The small molecule below binds the protein below.
Small molecule (SMILES): COc1ccc(NC(=O)N2CCN(C(=O)c3sccc3F)C[C@H]2C)cc1

Binding-site contacts:
Ligand atom O2 contacts residue TYR59 of chain 1.A at 3.8 Å.
Ligand atom C13 contacts residue PRO49 of chain 1.A at 3.0 Å (hydrophobic).
Ligand atom N2 contacts residue ILE112 of chain 1.A at 3.9 Å.
Ligand atom C12 contacts residue VAL54 of chain 1.A at 3.9 Å (hydrophobic).
Ligand atom C16 contacts residue TYR62 of chain 1.A at 3.8 Å (hydrophobic).
Ligand atom C5 contacts residue ILE112 of chain 1.A at 4.0 Å (hydrophobic).
Ligand atom C10 contacts residue TYR62 of chain 1.A at 3.4 Å (hydrophobic).
Ligand atom S1 contacts residue TYR62 of chain 1.A at 3.4 Å (h-bond).
Ligand atom C10 contacts residue VAL54 of chain 1.A at 3.7 Å (hydrophobic).
Ligand atom F1 contacts residue PRO49 of chain 1.A at 2.8 Å.
Ligand atom C12 contacts residue PRO49 of chain 1.A at 3.2 Å (hydrophobic).
Ligand atom C7 contacts residue ILE112 of chain 1.A at 3.7 Å (hydrophobic).
Ligand atom F1 contacts residue VAL54 of chain 1.A at 3.0 Å.
Ligand atom N1 contacts residue ILE112 of chain 1.A at 3.4 Å.
Ligand atom C6 contacts residue TYR59 of chain 1.A at 3.8 Å (hydrophobic).
Ligand atom S1 contacts residue ILE97 of chain 1.A at 4.0 Å.
Ligand atom C9 contacts residue SER101 of chain 1.A at 3.8 Å.
Ligand atom C12 contacts residue GLN52 of chain 1.A at 3.3 Å.
Ligand atom C14 contacts residue TYR104 of chain 1.A at 4.0 Å (hydrophobic).
Ligand atom C15 contacts residue TYR104 of chain 1.A at 3.8 Å (hydrophobic).
Ligand atom S1 contacts residue PHE50 of chain 1.A at 4.0 Å.
Ligand atom C11 contacts residue PHE50 of chain 1.A at 3.9 Å (hydrophobic).
Ligand atom N1 contacts residue TYR59 of chain 1.A at 3.8 Å.
Ligand atom S1 contacts residue MET70 of chain 1.A at 3.6 Å (h-bond).
Ligand atom C11 contacts residue ASP71 of chain 1.A at 3.7 Å.
Ligand atom C12 contacts residue PHE50 of chain 1.A at 3.6 Å (hydrophobic).
Ligand atom C8 contacts residue ILE112 of chain 1.A at 3.8 Å (hydrophobic).
Ligand atom C7 contacts residue PRO49 of chain 1.A at 3.8 Å (hydrophobic).
Ligand atom C11 contacts residue MET70 of chain 1.A at 3.1 Å (hydrophobic).
Ligand atom C8 contacts residue PRO49 of chain 1.A at 3.6 Å (hydrophobic).
Ligand atom O3 contacts residue SER101 of chain 1.A at 3.5 Å.
Ligand atom C16 contacts residue TYR104 of chain 1.A at 3.9 Å (hydrophobic).
Ligand atom C16 contacts residue TYR59 of chain 1.A at 3.8 Å (hydrophobic).
Ligand atom C17 contacts residue TYR59 of chain 1.A at 3.5 Å (hydrophobic).
Ligand atom C13 contacts residue VAL54 of chain 1.A at 3.2 Å (hydrophobic).
Ligand atom C6 contacts residue ILE112 of chain 1.A at 3.6 Å (hydrophobic).
Ligand atom C5 contacts residue TYR59 of chain 1.A at 3.6 Å (hydrophobic).
Ligand atom C9 contacts residue TYR62 of chain 1.A at 3.4 Å (hydrophobic).
Ligand atom O3 contacts residue TYR62 of chain 1.A at 2.6 Å (h-bond).
Ligand atom C10 contacts residue PRO49 of chain 1.A at 4.0 Å (hydrophobic).

Sequence of chain 1.A:
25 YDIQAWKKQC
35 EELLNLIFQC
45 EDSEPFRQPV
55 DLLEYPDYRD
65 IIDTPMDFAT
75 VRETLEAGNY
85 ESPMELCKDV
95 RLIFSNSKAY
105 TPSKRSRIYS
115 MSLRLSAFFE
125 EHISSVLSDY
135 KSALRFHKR